The protein below binds the small molecule below.
Small molecule (SMILES): CC(C)C[C@@H](C=O)NC(=O)[C@H](CC(=O)O)NC(=O)[C@H](Cc1ccccc1)NC(=O)[C@@H]1CCCN1C(=O)[C@H](Cc1ccccc1)NC(=O)[C@@H]1CCCN1C(=O)[C@H](CO)NC(=O)[C@H](CC(C)C)NC(=O)[C@@H](N)CCC(N)=O

Binding-site contacts:
Ligand atom O contacts residue THR143 of chain 1.E at 2.9 Å (h-bond).
Ligand atom CG contacts residue GLU163 of chain 1.E at 3.3 Å.
Ligand atom N contacts residue TYR156 of chain 1.E at 3.0 Å (h-bond).
Ligand atom O contacts residue TYR159 of chain 1.E at 2.8 Å (h-bond).
Ligand atom C contacts residue LYS146 of chain 1.E at 3.3 Å.
Ligand atom OD1 contacts residue GLY95 of chain 1.D at 3.0 Å (h-bond).
Ligand atom O contacts residue TYR84 of chain 1.E at 2.7 Å (h-bond).
Ligand atom C contacts residue TYR84 of chain 1.E at 3.3 Å (hydrophobic).
Ligand atom O contacts residue TYR155 of chain 1.E at 2.6 Å (h-bond).
Ligand atom CG contacts residue ASN30 of chain 1.D at 3.4 Å.
Ligand atom OE1 contacts residue ILE63 of chain 1.E at 3.4 Å.
Ligand atom CB contacts residue ASN77 of chain 1.E at 3.1 Å.
Ligand atom O contacts residue TRP147 of chain 1.E at 2.6 Å (h-bond).
Ligand atom N contacts residue TRP167 of chain 1.E at 3.2 Å.
Ligand atom CD contacts residue ARG62 of chain 1.E at 3.4 Å.
Ligand atom CB contacts residue GLY95 of chain 1.D at 3.4 Å.
Ligand atom O contacts residue TRP73 of chain 1.E at 3.0 Å (h-bond).
Ligand atom OE1 contacts residue ARG62 of chain 1.E at 2.8 Å (salt-bridge).
Ligand atom NE2 contacts residue ILE63 of chain 1.E at 3.0 Å.
Ligand atom CB contacts residue GLU163 of chain 1.E at 2.6 Å.
Ligand atom O contacts residue LYS146 of chain 1.E at 3.4 Å (salt-bridge).
Ligand atom N contacts residue GLY95 of chain 1.D at 2.8 Å (h-bond).
Ligand atom N contacts residue TYR171 of chain 1.E at 3.2 Å (h-bond).
Ligand atom N contacts residue ASN77 of chain 1.E at 2.9 Å (h-bond).
Ligand atom CZ contacts residue GLY96 of chain 1.D at 3.4 Å.
Ligand atom CB contacts residue TYR155 of chain 1.E at 3.2 Å (hydrophobic).
Ligand atom N contacts residue TYR99 of chain 1.E at 3.2 Å (h-bond).
Ligand atom N contacts residue TYR159 of chain 1.E at 3.3 Å.
Ligand atom CB contacts residue TYR99 of chain 1.E at 3.4 Å (hydrophobic).
Ligand atom CG contacts residue TRP167 of chain 1.E at 3.4 Å (hydrophobic).
Ligand atom CE2 contacts residue TYR155 of chain 1.E at 3.3 Å (hydrophobic).
Ligand atom OD2 contacts residue ASN30 of chain 1.D at 2.8 Å (h-bond).
Ligand atom CB contacts residue TRP167 of chain 1.E at 3.3 Å (hydrophobic).
Ligand atom CD contacts residue GLN70 of chain 1.E at 3.3 Å.
Ligand atom O contacts residue TYR159 of chain 1.E at 3.3 Å.
Ligand atom N contacts residue GLN95 of chain 1.A at 3.1 Å (h-bond).
Ligand atom CG contacts residue GLY95 of chain 1.D at 3.2 Å.
Ligand atom CB contacts residue GLY96 of chain 1.A at 3.2 Å.
Ligand atom OD2 contacts residue GLY95 of chain 1.D at 3.2 Å.
Ligand atom OG contacts residue ARG97 of chain 1.E at 2.7 Å (salt-bridge).

Sequence of chain 1.E:
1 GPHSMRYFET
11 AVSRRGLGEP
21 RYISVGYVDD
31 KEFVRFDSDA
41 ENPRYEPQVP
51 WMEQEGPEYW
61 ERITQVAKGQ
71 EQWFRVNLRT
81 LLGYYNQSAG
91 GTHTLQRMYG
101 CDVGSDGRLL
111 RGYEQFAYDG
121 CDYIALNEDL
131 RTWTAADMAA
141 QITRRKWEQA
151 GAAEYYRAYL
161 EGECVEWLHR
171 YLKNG

Sequence of chain 1.D:
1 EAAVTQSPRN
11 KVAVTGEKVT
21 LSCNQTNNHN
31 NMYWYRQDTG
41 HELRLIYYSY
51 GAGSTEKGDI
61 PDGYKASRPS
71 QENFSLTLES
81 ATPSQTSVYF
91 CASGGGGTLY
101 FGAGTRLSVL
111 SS

Sequence of chain 1.A:
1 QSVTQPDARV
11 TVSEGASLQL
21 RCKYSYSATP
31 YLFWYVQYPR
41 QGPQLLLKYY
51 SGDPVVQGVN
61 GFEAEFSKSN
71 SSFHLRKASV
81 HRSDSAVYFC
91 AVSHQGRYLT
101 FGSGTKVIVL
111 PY